Binding-site contacts:
Ligand atom C4 contacts residue LYS115 of chain 1.D at 3.7 Å.
Ligand atom C1 contacts residue ASN113 of chain 1.D at 4.0 Å.
Ligand atom C5 contacts residue ASN125 of chain 1.D at 3.7 Å.
Ligand atom C7 contacts residue ASN125 of chain 1.D at 4.2 Å.
Ligand atom C4 contacts residue ASN113 of chain 1.D at 4.2 Å.
Ligand atom C3 contacts residue LYS115 of chain 1.D at 4.0 Å.
Ligand atom C3 contacts residue ASN125 of chain 1.D at 3.8 Å.
Ligand atom O5 contacts residue LYS115 of chain 1.D at 4.2 Å.
Ligand atom C4 contacts residue ASN125 of chain 1.D at 4.2 Å.
Ligand atom O3 contacts residue LYS115 of chain 1.D at 3.9 Å.
Ligand atom N2 contacts residue ASN125 of chain 1.D at 2.9 Å (h-bond).
Ligand atom C1 contacts residue ASN125 of chain 1.D at 1.4 Å.
Ligand atom C5 contacts residue ASN113 of chain 1.D at 3.5 Å.
Ligand atom O6 contacts residue ASN113 of chain 1.D at 2.6 Å (h-bond).
Ligand atom O6 contacts residue LYS115 of chain 1.D at 4.2 Å.
Ligand atom C2 contacts residue LYS115 of chain 1.D at 3.9 Å.
Ligand atom O5 contacts residue ASN113 of chain 1.D at 2.8 Å (h-bond).
Ligand atom C5 contacts residue LYS115 of chain 1.D at 4.5 Å.
Ligand atom C2 contacts residue ASN125 of chain 1.D at 2.5 Å.
Ligand atom C6 contacts residue ASN113 of chain 1.D at 3.0 Å.
Ligand atom O5 contacts residue ASN125 of chain 1.D at 2.4 Å (h-bond).

Sequence of chain 1.D:
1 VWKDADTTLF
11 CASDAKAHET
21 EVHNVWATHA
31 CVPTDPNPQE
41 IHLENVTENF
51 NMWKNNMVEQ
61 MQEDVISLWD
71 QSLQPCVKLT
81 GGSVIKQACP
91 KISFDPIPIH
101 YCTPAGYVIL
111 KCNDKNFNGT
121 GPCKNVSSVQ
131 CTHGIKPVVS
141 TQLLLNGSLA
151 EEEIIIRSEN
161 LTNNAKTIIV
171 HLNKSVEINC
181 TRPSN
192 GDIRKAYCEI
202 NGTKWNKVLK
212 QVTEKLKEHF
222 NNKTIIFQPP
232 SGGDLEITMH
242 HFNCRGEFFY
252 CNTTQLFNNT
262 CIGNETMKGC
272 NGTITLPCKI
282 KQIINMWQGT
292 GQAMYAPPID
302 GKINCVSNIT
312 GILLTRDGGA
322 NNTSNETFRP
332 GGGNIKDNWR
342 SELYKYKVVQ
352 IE

A protein and the small-molecule ligand that binds it are described below.
Small molecule (SMILES): CC(=O)N[C@@H]1[C@@H](O)[C@H](O)[C@@H](CO)O[C@H]1O